This small molecule binds to this protein.
Small molecule (SMILES): CC(=O)N[C@@H]1[C@@H](O)[C@H](O)[C@@H](CO)O[C@H]1O

Binding-site contacts:
Ligand atom O7 contacts residue ASN83 of chain 1.U at 4.4 Å.
Ligand atom C5 contacts residue ASN83 of chain 1.U at 3.7 Å.
Ligand atom O5 contacts residue ASN83 of chain 1.U at 2.4 Å (h-bond).
Ligand atom C7 contacts residue ASN83 of chain 1.U at 3.8 Å.
Ligand atom C1 contacts residue ASN83 of chain 1.U at 1.5 Å.
Ligand atom C4 contacts residue ASN83 of chain 1.U at 4.1 Å.
Ligand atom N2 contacts residue ASN83 of chain 1.U at 3.1 Å (h-bond).
Ligand atom O3 contacts residue ASN83 of chain 1.U at 4.0 Å.
Ligand atom C2 contacts residue ASN83 of chain 1.U at 2.3 Å.
Ligand atom C3 contacts residue ASN83 of chain 1.U at 3.5 Å.
Ligand atom C8 contacts residue ARG84 of chain 1.U at 4.3 Å.
Ligand atom C8 contacts residue ASN83 of chain 1.U at 4.0 Å.

Sequence of chain 1.U:
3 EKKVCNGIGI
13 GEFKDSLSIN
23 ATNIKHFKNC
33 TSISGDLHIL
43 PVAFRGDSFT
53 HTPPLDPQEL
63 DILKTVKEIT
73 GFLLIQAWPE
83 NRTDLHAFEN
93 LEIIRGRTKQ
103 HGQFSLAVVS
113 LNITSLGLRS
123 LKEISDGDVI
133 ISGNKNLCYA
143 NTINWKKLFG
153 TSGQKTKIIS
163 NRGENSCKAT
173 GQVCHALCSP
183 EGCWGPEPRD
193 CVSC